Sequence of chain 1.E:
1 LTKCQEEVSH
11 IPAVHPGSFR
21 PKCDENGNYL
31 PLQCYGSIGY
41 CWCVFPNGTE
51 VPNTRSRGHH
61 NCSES

Binding-site contacts:
Ligand atom C5 contacts residue ASN47 of chain 1.E at 3.7 Å.
Ligand atom C2 contacts residue THR49 of chain 1.E at 4.3 Å.
Ligand atom C1 contacts residue ASN47 of chain 1.E at 1.5 Å.
Ligand atom N2 contacts residue ASN47 of chain 1.E at 2.9 Å (h-bond).
Ligand atom C7 contacts residue ASN47 of chain 1.E at 3.2 Å.
Ligand atom C2 contacts residue ASN47 of chain 1.E at 2.4 Å.
Ligand atom C1 contacts residue PHE45 of chain 1.E at 4.4 Å (hydrophobic).
Ligand atom C8 contacts residue THR49 of chain 1.E at 4.0 Å.
Ligand atom C8 contacts residue ASN47 of chain 1.E at 4.4 Å.
Ligand atom N2 contacts residue THR49 of chain 1.E at 3.5 Å (h-bond).
Ligand atom C5 contacts residue PHE45 of chain 1.E at 4.2 Å (hydrophobic).
Ligand atom O5 contacts residue ASN47 of chain 1.E at 2.4 Å (h-bond).
Ligand atom C4 contacts residue ASN47 of chain 1.E at 4.2 Å.
Ligand atom C1 contacts residue THR49 of chain 1.E at 4.1 Å.
Ligand atom O5 contacts residue PHE45 of chain 1.E at 4.2 Å.
Ligand atom C7 contacts residue THR49 of chain 1.E at 4.1 Å.
Ligand atom C3 contacts residue ASN47 of chain 1.E at 3.8 Å.
Ligand atom O7 contacts residue ASN47 of chain 1.E at 3.1 Å (h-bond).

A protein and the small-molecule ligand that binds it are described below.
Small molecule (SMILES): CC(=O)N[C@@H]1[C@@H](O)[C@H](O)[C@@H](CO)O[C@H]1O